Sequence of chain 16.A:
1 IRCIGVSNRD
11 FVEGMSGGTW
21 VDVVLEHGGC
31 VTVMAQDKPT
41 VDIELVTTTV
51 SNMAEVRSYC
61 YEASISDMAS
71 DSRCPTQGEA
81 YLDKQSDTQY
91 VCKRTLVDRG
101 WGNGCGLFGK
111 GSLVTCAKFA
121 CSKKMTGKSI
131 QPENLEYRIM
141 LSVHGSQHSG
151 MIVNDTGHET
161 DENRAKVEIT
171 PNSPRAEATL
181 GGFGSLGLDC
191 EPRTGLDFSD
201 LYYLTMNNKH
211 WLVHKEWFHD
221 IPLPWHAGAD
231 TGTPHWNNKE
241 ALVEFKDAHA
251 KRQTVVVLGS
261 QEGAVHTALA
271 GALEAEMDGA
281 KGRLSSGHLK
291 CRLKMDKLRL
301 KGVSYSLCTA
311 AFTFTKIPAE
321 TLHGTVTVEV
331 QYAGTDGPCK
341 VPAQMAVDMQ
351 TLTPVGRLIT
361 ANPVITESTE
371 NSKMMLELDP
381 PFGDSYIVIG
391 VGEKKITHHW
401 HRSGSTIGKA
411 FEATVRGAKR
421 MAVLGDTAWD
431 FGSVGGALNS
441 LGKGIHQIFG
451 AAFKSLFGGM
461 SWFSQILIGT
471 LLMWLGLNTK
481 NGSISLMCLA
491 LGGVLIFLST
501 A

Binding-site contacts:
Ligand atom C7 contacts residue GLY150 of chain 16.A at 4.5 Å.
Ligand atom O5 contacts residue THR156 of chain 16.A at 3.9 Å.
Ligand atom C7 contacts residue ASN154 of chain 16.A at 1.9 Å.
Ligand atom C8 contacts residue ASN154 of chain 16.A at 3.4 Å.
Ligand atom C6 contacts residue THR156 of chain 16.A at 4.2 Å.
Ligand atom C3 contacts residue ASN154 of chain 16.A at 4.3 Å.
Ligand atom O7 contacts residue THR156 of chain 16.A at 4.2 Å.
Ligand atom C7 contacts residue VAL153 of chain 16.A at 4.0 Å (hydrophobic).
Ligand atom O5 contacts residue ASN154 of chain 16.A at 3.7 Å.
Ligand atom C5 contacts residue THR156 of chain 16.A at 3.7 Å.
Ligand atom O7 contacts residue GLY150 of chain 16.A at 4.2 Å.
Ligand atom N2 contacts residue ASN154 of chain 16.A at 2.2 Å (h-bond).
Ligand atom O7 contacts residue VAL153 of chain 16.A at 2.8 Å (h-bond).
Ligand atom C2 contacts residue ASN154 of chain 16.A at 2.9 Å.
Ligand atom C8 contacts residue GLY150 of chain 16.A at 4.3 Å.
Ligand atom O7 contacts residue ASN154 of chain 16.A at 1.3 Å (h-bond).
Ligand atom C1 contacts residue THR156 of chain 16.A at 4.1 Å.
Ligand atom C1 contacts residue ASN154 of chain 16.A at 2.6 Å.

The protein below binds the small molecule below.
Small molecule (SMILES): CC(=O)N[C@H]1[C@H](O[C@H]2[C@H](O)[C@@H](NC(C)=O)CO[C@@H]2CO)O[C@H](CO)[C@@H](O)[C@@H]1O